Binding-site contacts:
Ligand atom C7 contacts residue THR120 of chain 1.C at 4.3 Å.
Ligand atom C1 contacts residue THR120 of chain 1.C at 3.6 Å.
Ligand atom C8 contacts residue GLN220 of chain 1.C at 4.5 Å.
Ligand atom N2 contacts residue THR120 of chain 1.C at 3.6 Å (h-bond).
Ligand atom C8 contacts residue ASN118 of chain 1.C at 3.9 Å.
Ligand atom C7 contacts residue ASN118 of chain 1.C at 3.6 Å.
Ligand atom C8 contacts residue PHE161 of chain 1.C at 4.0 Å (hydrophobic).
Ligand atom O7 contacts residue SER158 of chain 1.C at 3.6 Å (h-bond).
Ligand atom O5 contacts residue ASN118 of chain 1.C at 2.3 Å (h-bond).
Ligand atom O7 contacts residue PHE161 of chain 1.C at 4.1 Å.
Ligand atom C4 contacts residue ASN118 of chain 1.C at 4.2 Å.
Ligand atom C5 contacts residue ASN118 of chain 1.C at 3.6 Å.
Ligand atom O7 contacts residue THR120 of chain 1.C at 4.2 Å.
Ligand atom O5 contacts residue THR120 of chain 1.C at 4.0 Å.
Ligand atom C3 contacts residue ASN118 of chain 1.C at 3.7 Å.
Ligand atom C2 contacts residue THR120 of chain 1.C at 4.5 Å.
Ligand atom C7 contacts residue PHE161 of chain 1.C at 4.5 Å (hydrophobic).
Ligand atom C1 contacts residue ASN118 of chain 1.C at 1.4 Å.
Ligand atom O6 contacts residue PRO122 of chain 1.C at 4.2 Å.
Ligand atom O7 contacts residue GLU159 of chain 1.C at 4.1 Å.
Ligand atom C5 contacts residue THR120 of chain 1.C at 4.2 Å.
Ligand atom N2 contacts residue ASN118 of chain 1.C at 2.9 Å (h-bond).
Ligand atom C2 contacts residue ASN118 of chain 1.C at 2.4 Å.
Ligand atom O7 contacts residue ASN118 of chain 1.C at 4.5 Å.

Sequence of chain 1.C:
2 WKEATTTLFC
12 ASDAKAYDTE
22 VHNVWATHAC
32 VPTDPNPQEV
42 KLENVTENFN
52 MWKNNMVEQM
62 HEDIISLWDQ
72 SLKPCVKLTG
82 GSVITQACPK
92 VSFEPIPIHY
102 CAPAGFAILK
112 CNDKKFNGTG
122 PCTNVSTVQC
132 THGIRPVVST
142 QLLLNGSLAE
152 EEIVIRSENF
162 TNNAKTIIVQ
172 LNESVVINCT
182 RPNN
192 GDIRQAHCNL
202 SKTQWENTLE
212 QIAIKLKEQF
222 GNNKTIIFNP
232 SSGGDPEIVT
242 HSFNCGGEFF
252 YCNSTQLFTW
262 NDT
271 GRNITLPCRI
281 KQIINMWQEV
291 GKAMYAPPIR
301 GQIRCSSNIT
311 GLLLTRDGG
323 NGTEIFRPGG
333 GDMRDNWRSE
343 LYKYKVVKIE

A small-molecule ligand and the protein it binds are described below.
Small molecule (SMILES): CC(=O)N[C@@H]1[C@@H](O)[C@H](O)[C@@H](CO)O[C@H]1O